A small-molecule ligand and the protein it binds are described below.
Small molecule (SMILES): CC(=O)N[C@@H]1[C@@H](O)[C@H](O)[C@@H](CO)O[C@H]1O

Binding-site contacts:
Ligand atom C1 contacts residue HIS104 of chain 15.C at 3.5 Å.
Ligand atom C5 contacts residue HIS104 of chain 15.C at 3.4 Å.
Ligand atom N2 contacts residue ASN154 of chain 15.A at 3.0 Å (h-bond).
Ligand atom C6 contacts residue HIS104 of chain 15.C at 3.8 Å.
Ligand atom O6 contacts residue HIS104 of chain 15.C at 3.6 Å.
Ligand atom C2 contacts residue ASN154 of chain 15.A at 2.5 Å.
Ligand atom O5 contacts residue ASN154 of chain 15.A at 2.3 Å (h-bond).
Ligand atom C4 contacts residue HIS104 of chain 15.C at 4.0 Å.
Ligand atom C3 contacts residue ASN154 of chain 15.A at 3.8 Å.
Ligand atom C4 contacts residue ASN154 of chain 15.A at 4.2 Å.
Ligand atom O7 contacts residue ASN154 of chain 15.A at 3.2 Å (h-bond).
Ligand atom C2 contacts residue HIS104 of chain 15.C at 4.2 Å.
Ligand atom O4 contacts residue HIS104 of chain 15.C at 3.8 Å.
Ligand atom C7 contacts residue ASN154 of chain 15.A at 3.5 Å.
Ligand atom C3 contacts residue HIS104 of chain 15.C at 3.7 Å.
Ligand atom O5 contacts residue HIS104 of chain 15.C at 3.7 Å.
Ligand atom C5 contacts residue ASN154 of chain 15.A at 3.6 Å.
Ligand atom C1 contacts residue ASN154 of chain 15.A at 1.4 Å.

Sequence of chain 15.C:
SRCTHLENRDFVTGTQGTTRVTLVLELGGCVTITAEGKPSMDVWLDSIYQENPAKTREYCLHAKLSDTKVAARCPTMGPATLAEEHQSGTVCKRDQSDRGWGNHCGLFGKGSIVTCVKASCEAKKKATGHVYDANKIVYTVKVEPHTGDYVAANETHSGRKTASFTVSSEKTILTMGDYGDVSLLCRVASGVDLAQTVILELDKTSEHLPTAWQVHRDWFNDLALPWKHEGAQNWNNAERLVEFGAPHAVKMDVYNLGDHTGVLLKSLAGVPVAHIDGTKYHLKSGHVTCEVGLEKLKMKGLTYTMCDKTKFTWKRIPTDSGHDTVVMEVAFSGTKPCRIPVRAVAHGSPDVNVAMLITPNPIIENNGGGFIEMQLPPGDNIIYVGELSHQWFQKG

Sequence of chain 15.A:
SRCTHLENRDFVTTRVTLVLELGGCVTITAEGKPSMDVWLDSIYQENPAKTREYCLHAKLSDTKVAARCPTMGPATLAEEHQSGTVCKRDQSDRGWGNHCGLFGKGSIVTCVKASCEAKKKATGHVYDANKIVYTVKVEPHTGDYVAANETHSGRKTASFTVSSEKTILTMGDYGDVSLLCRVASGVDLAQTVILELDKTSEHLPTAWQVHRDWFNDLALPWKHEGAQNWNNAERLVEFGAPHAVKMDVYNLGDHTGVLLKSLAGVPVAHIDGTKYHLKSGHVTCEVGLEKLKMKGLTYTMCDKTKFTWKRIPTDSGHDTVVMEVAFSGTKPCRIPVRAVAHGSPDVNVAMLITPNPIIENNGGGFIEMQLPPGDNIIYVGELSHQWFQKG